Sequence of chain 1.A:
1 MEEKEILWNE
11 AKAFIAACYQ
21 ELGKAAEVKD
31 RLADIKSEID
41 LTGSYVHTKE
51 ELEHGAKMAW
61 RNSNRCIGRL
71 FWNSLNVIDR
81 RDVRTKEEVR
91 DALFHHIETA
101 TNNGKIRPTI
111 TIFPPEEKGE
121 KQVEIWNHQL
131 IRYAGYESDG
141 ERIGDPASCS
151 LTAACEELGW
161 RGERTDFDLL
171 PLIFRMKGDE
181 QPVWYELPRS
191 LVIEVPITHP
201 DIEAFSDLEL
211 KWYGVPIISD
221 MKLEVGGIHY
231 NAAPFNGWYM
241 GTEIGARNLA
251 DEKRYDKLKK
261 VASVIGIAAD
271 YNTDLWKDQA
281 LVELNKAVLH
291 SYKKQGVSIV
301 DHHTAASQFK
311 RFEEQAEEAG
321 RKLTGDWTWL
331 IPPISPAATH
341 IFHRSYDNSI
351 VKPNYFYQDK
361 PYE

This small molecule binds to this protein.
Small molecule (SMILES): Cc1cc(N)nc(CCc2cc(CN)cc(CCc3cc(C)cc(N)n3)c2)c1

Sequence of chain 2.A:
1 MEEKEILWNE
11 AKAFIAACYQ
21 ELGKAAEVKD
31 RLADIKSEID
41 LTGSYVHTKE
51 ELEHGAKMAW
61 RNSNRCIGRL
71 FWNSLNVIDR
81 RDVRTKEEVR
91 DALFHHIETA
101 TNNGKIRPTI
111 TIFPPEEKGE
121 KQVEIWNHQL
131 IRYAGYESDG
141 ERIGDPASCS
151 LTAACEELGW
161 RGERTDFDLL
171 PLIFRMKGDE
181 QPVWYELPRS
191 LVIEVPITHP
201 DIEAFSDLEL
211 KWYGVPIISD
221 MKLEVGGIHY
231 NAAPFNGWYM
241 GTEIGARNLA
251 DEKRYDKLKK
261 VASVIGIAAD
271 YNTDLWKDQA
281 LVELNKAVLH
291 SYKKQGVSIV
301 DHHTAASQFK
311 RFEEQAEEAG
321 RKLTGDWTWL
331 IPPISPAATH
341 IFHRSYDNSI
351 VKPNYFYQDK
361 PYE

Binding-site contacts:
Ligand atom C28 contacts residue TRP329 of chain 1.A at 3.8 Å (hydrophobic).
Ligand atom N21 contacts residue HEM1 of chain 1.B at 3.3 Å (h-bond).
Ligand atom C08 contacts residue HEM1 of chain 1.B at 3.6 Å.
Ligand atom C16 contacts residue HEM1 of chain 1.B at 3.5 Å.
Ligand atom C08 contacts residue GLU243 of chain 1.A at 3.7 Å.
Ligand atom N02 contacts residue GLU243 of chain 1.A at 2.7 Å (salt-bridge).
Ligand atom N01 contacts residue HEM1 of chain 1.B at 3.7 Å.
Ligand atom N22 contacts residue THR328 of chain 1.A at 3.4 Å (h-bond).
Ligand atom C29 contacts residue HEM1 of chain 1.B at 3.1 Å.
Ligand atom C02 contacts residue HEM1 of chain 1.B at 3.7 Å.
Ligand atom C09 contacts residue POL1 of chain 1.F at 3.8 Å.
Ligand atom C24 contacts residue ARG247 of chain 1.A at 3.2 Å.
Ligand atom N21 contacts residue TRP329 of chain 1.A at 3.8 Å.
Ligand atom C29 contacts residue POL1 of chain 1.F at 3.7 Å.
Ligand atom N18 contacts residue TYR357 of chain 1.A at 3.4 Å (h-bond).
Ligand atom N02 contacts residue TRP238 of chain 1.A at 3.0 Å (h-bond).
Ligand atom C29 contacts residue TRP329 of chain 1.A at 3.7 Å (hydrophobic).
Ligand atom C07 contacts residue HEM1 of chain 1.B at 3.6 Å.
Ligand atom C13 contacts residue HEM1 of chain 1.B at 3.6 Å.
Ligand atom C17 contacts residue HEM1 of chain 1.B at 3.5 Å.
Ligand atom C27 contacts residue ARG247 of chain 1.A at 3.6 Å.
Ligand atom C14 contacts residue TRP329 of chain 1.A at 3.5 Å (hydrophobic).
Ligand atom N02 contacts residue TYR239 of chain 1.A at 3.7 Å.
Ligand atom C06 contacts residue HEM1 of chain 1.B at 3.7 Å.
Ligand atom C17 contacts residue HIS128 of chain 1.A at 3.6 Å.
Ligand atom C25 contacts residue ARG247 of chain 1.A at 3.0 Å.
Ligand atom C23 contacts residue PHE342 of chain 2.A at 3.7 Å (hydrophobic).
Ligand atom C23 contacts residue ARG247 of chain 1.A at 3.7 Å.
Ligand atom C07 contacts residue GLY237 of chain 1.A at 3.7 Å.
Ligand atom C07 contacts residue PHE235 of chain 1.A at 3.8 Å (hydrophobic).
Ligand atom C16 contacts residue POL1 of chain 1.F at 3.3 Å.
Ligand atom C06 contacts residue GLU243 of chain 1.A at 3.6 Å.
Ligand atom C03 contacts residue HEM1 of chain 1.B at 3.5 Å.
Ligand atom N01 contacts residue GLU243 of chain 1.A at 2.8 Å (salt-bridge).
Ligand atom C15 contacts residue TRP329 of chain 1.A at 3.6 Å (hydrophobic).
Ligand atom C02 contacts residue GLU243 of chain 1.A at 3.5 Å.
Ligand atom C26 contacts residue ARG247 of chain 1.A at 3.5 Å.
Ligand atom N22 contacts residue TRP329 of chain 1.A at 3.7 Å.
Ligand atom N02 contacts residue HEM1 of chain 1.B at 3.6 Å.
Ligand atom N18 contacts residue HEM1 of chain 1.B at 2.7 Å (h-bond).